Sequence of chain 1.E:
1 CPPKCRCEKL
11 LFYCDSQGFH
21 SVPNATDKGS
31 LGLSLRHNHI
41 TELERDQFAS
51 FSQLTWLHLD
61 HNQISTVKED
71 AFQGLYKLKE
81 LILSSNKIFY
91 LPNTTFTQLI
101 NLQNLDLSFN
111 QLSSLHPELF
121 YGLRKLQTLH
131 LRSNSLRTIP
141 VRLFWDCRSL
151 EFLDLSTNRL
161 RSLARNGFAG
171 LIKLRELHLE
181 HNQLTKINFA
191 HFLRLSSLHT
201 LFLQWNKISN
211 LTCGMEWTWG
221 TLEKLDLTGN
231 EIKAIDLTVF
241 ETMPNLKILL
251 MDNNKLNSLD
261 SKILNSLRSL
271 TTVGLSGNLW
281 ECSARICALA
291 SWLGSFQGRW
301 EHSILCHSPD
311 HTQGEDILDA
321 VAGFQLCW

Binding-site contacts:
Ligand atom C8 contacts residue ASN24 of chain 1.E at 4.2 Å.
Ligand atom C7 contacts residue ASN24 of chain 1.E at 3.0 Å.
Ligand atom O5 contacts residue ASN24 of chain 1.E at 2.4 Å (h-bond).
Ligand atom C2 contacts residue ASN24 of chain 1.E at 2.4 Å.
Ligand atom C5 contacts residue ASN24 of chain 1.E at 3.7 Å.
Ligand atom O7 contacts residue ASN24 of chain 1.E at 3.0 Å (h-bond).
Ligand atom C4 contacts residue ASN24 of chain 1.E at 4.2 Å.
Ligand atom N2 contacts residue ASN24 of chain 1.E at 2.8 Å (h-bond).
Ligand atom C1 contacts residue ASN24 of chain 1.E at 1.4 Å.
Ligand atom C3 contacts residue ASN24 of chain 1.E at 3.8 Å.

This small molecule binds to this protein.
Small molecule (SMILES): CC(=O)N[C@@H]1[C@@H](O)[C@H](O)[C@@H](CO)O[C@H]1O